This protein binds this small molecule.
Small molecule (SMILES): CCNP(=O)(O)O

Sequence of chain 1.B:
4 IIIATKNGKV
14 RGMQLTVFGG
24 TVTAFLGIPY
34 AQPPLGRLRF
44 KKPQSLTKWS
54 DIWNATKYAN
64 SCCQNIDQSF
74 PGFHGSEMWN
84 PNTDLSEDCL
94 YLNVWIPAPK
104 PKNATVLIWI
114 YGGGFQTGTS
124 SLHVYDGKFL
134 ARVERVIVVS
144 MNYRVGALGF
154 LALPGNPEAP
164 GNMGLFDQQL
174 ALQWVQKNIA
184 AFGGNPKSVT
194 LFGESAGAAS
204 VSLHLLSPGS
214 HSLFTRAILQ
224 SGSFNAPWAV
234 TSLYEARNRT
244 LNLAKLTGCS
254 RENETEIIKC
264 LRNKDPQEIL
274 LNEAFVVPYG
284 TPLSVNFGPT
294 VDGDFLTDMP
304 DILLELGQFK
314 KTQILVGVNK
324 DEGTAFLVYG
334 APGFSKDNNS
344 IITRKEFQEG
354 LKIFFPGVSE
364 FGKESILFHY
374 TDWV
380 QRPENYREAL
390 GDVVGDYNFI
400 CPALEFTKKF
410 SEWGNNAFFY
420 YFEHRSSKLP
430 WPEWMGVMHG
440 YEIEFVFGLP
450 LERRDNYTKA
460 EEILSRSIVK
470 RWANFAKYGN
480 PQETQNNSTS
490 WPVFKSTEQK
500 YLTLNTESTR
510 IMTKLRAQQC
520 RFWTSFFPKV

Binding-site contacts:
Ligand atom O2 contacts residue GLY115 of chain 1.B at 4.1 Å.
Ligand atom C4 contacts residue GLY117 of chain 1.B at 4.2 Å.
Ligand atom C3 contacts residue SER198 of chain 1.B at 3.6 Å.
Ligand atom C4 contacts residue LEU286 of chain 1.B at 3.5 Å (hydrophobic).
Ligand atom C3 contacts residue TRP231 of chain 1.B at 3.4 Å (hydrophobic).
Ligand atom N contacts residue PHE398 of chain 1.B at 3.6 Å.
Ligand atom C3 contacts residue GLY117 of chain 1.B at 4.0 Å.
Ligand atom O3 contacts residue HIS438 of chain 1.B at 3.1 Å (h-bond).
Ligand atom N contacts residue PHE329 of chain 1.B at 4.4 Å.
Ligand atom O2 contacts residue GLY116 of chain 1.B at 3.1 Å (h-bond).
Ligand atom P contacts residue GLY117 of chain 1.B at 3.7 Å.
Ligand atom C4 contacts residue VAL288 of chain 1.B at 3.9 Å (hydrophobic).
Ligand atom N contacts residue GLY117 of chain 1.B at 4.4 Å.
Ligand atom P contacts residue HIS438 of chain 1.B at 3.6 Å.
Ligand atom O3 contacts residue GLY117 of chain 1.B at 4.0 Å.
Ligand atom P contacts residue SER198 of chain 1.B at 1.6 Å.
Ligand atom N contacts residue SER198 of chain 1.B at 2.6 Å (h-bond).
Ligand atom O2 contacts residue ALA199 of chain 1.B at 2.7 Å (h-bond).
Ligand atom O2 contacts residue GLY117 of chain 1.B at 2.6 Å (h-bond).
Ligand atom C3 contacts residue PHE398 of chain 1.B at 4.3 Å (hydrophobic).
Ligand atom C3 contacts residue LEU286 of chain 1.B at 4.5 Å (hydrophobic).
Ligand atom P contacts residue GLY116 of chain 1.B at 4.0 Å.
Ligand atom O2 contacts residue SER198 of chain 1.B at 2.6 Å (h-bond).
Ligand atom C4 contacts residue TRP231 of chain 1.B at 3.8 Å (hydrophobic).
Ligand atom O3 contacts residue GLY116 of chain 1.B at 3.9 Å.
Ligand atom N contacts residue TRP231 of chain 1.B at 4.2 Å.
Ligand atom O3 contacts residue SER198 of chain 1.B at 2.6 Å (h-bond).
Ligand atom N contacts residue HIS438 of chain 1.B at 4.0 Å.
Ligand atom P contacts residue ALA199 of chain 1.B at 3.6 Å.